Sequence of chain 2.A:
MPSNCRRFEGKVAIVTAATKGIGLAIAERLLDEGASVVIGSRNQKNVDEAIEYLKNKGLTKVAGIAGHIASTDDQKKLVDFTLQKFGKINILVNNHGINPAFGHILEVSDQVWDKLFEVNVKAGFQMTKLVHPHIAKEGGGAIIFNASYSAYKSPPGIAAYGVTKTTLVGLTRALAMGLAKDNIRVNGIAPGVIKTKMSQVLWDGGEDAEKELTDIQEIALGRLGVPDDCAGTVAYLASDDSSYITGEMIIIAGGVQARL

Binding-site contacts:
Ligand atom C5 contacts residue GLN217 of chain 2.A at 3.8 Å.
Ligand atom C10 contacts residue NAP1 of chain 2.C at 4.3 Å.
Ligand atom O8 contacts residue NAP1 of chain 2.C at 3.3 Å.
Ligand atom C2 contacts residue LEU202 of chain 2.A at 4.3 Å (hydrophobic).
Ligand atom C4 contacts residue GLN217 of chain 2.A at 4.5 Å.
Ligand atom C2 contacts residue SER199 of chain 2.A at 3.7 Å.
Ligand atom C3 contacts residue SER199 of chain 2.A at 3.7 Å.
Ligand atom O11 contacts residue ILE158 of chain 2.A at 4.5 Å.
Ligand atom C7 contacts residue ILE158 of chain 2.A at 4.2 Å (hydrophobic).
Ligand atom N1 contacts residue ILE158 of chain 2.A at 4.2 Å.
Ligand atom C3 contacts residue LEU202 of chain 2.A at 3.3 Å (hydrophobic).
Ligand atom N1 contacts residue SER148 of chain 2.A at 3.8 Å.
Ligand atom C4 contacts residue VAL193 of chain 2.A at 3.3 Å (hydrophobic).
Ligand atom C6 contacts residue ILE158 of chain 2.A at 4.4 Å (hydrophobic).
Ligand atom O11 contacts residue NAP1 of chain 2.C at 4.5 Å.
Ligand atom C2 contacts residue VAL193 of chain 2.A at 4.2 Å (hydrophobic).
Ligand atom C1 contacts residue NAP1 of chain 2.C at 3.7 Å.
Ligand atom C7 contacts residue TYR161 of chain 2.A at 3.8 Å (hydrophobic).
Ligand atom C7 contacts residue MET198 of chain 2.A at 3.9 Å (hydrophobic).
Ligand atom C3 contacts residue NAP1 of chain 2.C at 3.6 Å.
Ligand atom C5 contacts residue VAL193 of chain 2.A at 4.1 Å (hydrophobic).
Ligand atom O11 contacts residue SER150 of chain 2.A at 2.1 Å (h-bond).
Ligand atom O8 contacts residue SER148 of chain 2.A at 4.0 Å.
Ligand atom C10 contacts residue ILE158 of chain 2.A at 4.1 Å (hydrophobic).
Ligand atom C5 contacts residue LEU202 of chain 2.A at 4.0 Å (hydrophobic).
Ligand atom N1 contacts residue SER150 of chain 2.A at 3.6 Å.
Ligand atom C10 contacts residue TYR161 of chain 2.A at 3.7 Å (hydrophobic).
Ligand atom C10 contacts residue SER148 of chain 2.A at 3.0 Å.
Ligand atom O11 contacts residue SER148 of chain 2.A at 2.3 Å (h-bond).
Ligand atom C7 contacts residue SER148 of chain 2.A at 3.8 Å.
Ligand atom O8 contacts residue TYR161 of chain 2.A at 2.9 Å (h-bond).
Ligand atom C4 contacts residue LEU202 of chain 2.A at 3.0 Å (hydrophobic).
Ligand atom O8 contacts residue MET198 of chain 2.A at 2.8 Å.
Ligand atom C1 contacts residue ILE158 of chain 2.A at 4.4 Å (hydrophobic).
Ligand atom C10 contacts residue SER150 of chain 2.A at 3.3 Å.
Ligand atom C2 contacts residue NAP1 of chain 2.C at 2.9 Å.
Ligand atom C7 contacts residue NAP1 of chain 2.C at 3.6 Å.
Ligand atom O11 contacts residue TYR161 of chain 2.A at 3.0 Å.
Ligand atom C3 contacts residue VAL193 of chain 2.A at 3.5 Å (hydrophobic).

This protein binds this small molecule.
Small molecule (SMILES): O=C1Nc2ccccc2C1=O